Binding-site contacts:
Ligand atom O1A contacts residue ILE364 of chain 1.B at 3.2 Å.
Ligand atom O1P contacts residue TYR190 of chain 1.B at 3.4 Å (h-bond).
Ligand atom P contacts residue LYS259 of chain 1.B at 3.9 Å.
Ligand atom O2P contacts residue LYS259 of chain 1.B at 2.7 Å (salt-bridge).
Ligand atom O4 contacts residue HIS450 of chain 1.A at 2.7 Å (h-bond).
Ligand atom O1P contacts residue ARG286 of chain 1.B at 2.8 Å (salt-bridge).
Ligand atom C1 contacts residue SER127 of chain 1.B at 3.6 Å.
Ligand atom O1P contacts residue GLY257 of chain 1.B at 3.7 Å.
Ligand atom C2 contacts residue ASN186 of chain 1.B at 3.6 Å.
Ligand atom O1A contacts residue SER127 of chain 1.B at 3.0 Å (h-bond).
Ligand atom O3P contacts residue HIS450 of chain 1.A at 3.4 Å.
Ligand atom O1P contacts residue ARG444 of chain 1.A at 2.5 Å (salt-bridge).
Ligand atom P contacts residue ARG444 of chain 1.A at 3.3 Å.
Ligand atom O2 contacts residue LYS182 of chain 1.B at 2.9 Å (salt-bridge).
Ligand atom O6 contacts residue TYR190 of chain 1.B at 3.5 Å.
Ligand atom O1 contacts residue ILE364 of chain 1.B at 3.6 Å.
Ligand atom C1 contacts residue ILE364 of chain 1.B at 3.6 Å (hydrophobic).
Ligand atom C5 contacts residue GLU189 of chain 1.B at 3.7 Å.
Ligand atom O5 contacts residue ASN186 of chain 1.B at 3.9 Å.
Ligand atom O2 contacts residue ASN101 of chain 1.B at 3.6 Å.
Ligand atom O1A contacts residue GLU189 of chain 1.B at 3.5 Å (salt-bridge).
Ligand atom O5 contacts residue GLU189 of chain 1.B at 2.5 Å (salt-bridge).
Ligand atom O1A contacts residue LYS182 of chain 1.B at 3.3 Å (salt-bridge).
Ligand atom O2P contacts residue TYR190 of chain 1.B at 2.5 Å (h-bond).
Ligand atom P contacts residue TYR190 of chain 1.B at 3.3 Å.
Ligand atom C6 contacts residue ASN186 of chain 1.B at 4.0 Å.
Ligand atom O1 contacts residue GLY128 of chain 1.B at 3.0 Å (h-bond).
Ligand atom C4 contacts residue HIS450 of chain 1.A at 4.0 Å.
Ligand atom C1 contacts residue LYS182 of chain 1.B at 3.2 Å.
Ligand atom O1A contacts residue HIS185 of chain 1.B at 3.2 Å.
Ligand atom O1A contacts residue ASN186 of chain 1.B at 3.5 Å (h-bond).
Ligand atom O1 contacts residue SER127 of chain 1.B at 3.5 Å.
Ligand atom C2 contacts residue LYS182 of chain 1.B at 3.3 Å.
Ligand atom O2 contacts residue VAL126 of chain 1.B at 3.9 Å.
Ligand atom O2P contacts residue GLN258 of chain 1.B at 3.6 Å.
Ligand atom O1 contacts residue LYS182 of chain 1.B at 3.7 Å.
Ligand atom O3P contacts residue ARG444 of chain 1.A at 2.7 Å (salt-bridge).
Ligand atom O3P contacts residue LYS259 of chain 1.B at 3.3 Å.
Ligand atom O1 contacts residue GLY129 of chain 1.B at 3.6 Å (h-bond).
Ligand atom O5 contacts residue PHE447 of chain 1.A at 3.8 Å.

The protein below binds the small molecule below.
Small molecule (SMILES): O=C(O)[C@H](O)[C@@H](O)[C@H](O)[C@H](O)COP(=O)(O)O

Sequence of chain 1.B:
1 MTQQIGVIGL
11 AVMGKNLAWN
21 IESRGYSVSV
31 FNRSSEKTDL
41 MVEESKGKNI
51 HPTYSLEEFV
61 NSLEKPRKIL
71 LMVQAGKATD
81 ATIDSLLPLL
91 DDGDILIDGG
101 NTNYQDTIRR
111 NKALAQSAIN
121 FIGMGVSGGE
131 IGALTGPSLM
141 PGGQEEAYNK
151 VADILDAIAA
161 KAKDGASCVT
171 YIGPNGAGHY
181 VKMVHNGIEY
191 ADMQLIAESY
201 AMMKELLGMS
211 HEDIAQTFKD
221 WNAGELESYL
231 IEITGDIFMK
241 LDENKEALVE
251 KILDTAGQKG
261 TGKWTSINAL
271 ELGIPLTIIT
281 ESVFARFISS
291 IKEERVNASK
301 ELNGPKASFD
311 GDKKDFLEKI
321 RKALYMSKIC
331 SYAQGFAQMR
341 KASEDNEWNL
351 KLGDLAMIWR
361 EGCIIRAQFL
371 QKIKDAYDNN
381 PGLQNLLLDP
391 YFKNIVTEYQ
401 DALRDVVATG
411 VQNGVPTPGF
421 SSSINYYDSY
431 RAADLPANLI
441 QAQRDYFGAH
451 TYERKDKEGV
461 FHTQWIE

Sequence of chain 1.A:
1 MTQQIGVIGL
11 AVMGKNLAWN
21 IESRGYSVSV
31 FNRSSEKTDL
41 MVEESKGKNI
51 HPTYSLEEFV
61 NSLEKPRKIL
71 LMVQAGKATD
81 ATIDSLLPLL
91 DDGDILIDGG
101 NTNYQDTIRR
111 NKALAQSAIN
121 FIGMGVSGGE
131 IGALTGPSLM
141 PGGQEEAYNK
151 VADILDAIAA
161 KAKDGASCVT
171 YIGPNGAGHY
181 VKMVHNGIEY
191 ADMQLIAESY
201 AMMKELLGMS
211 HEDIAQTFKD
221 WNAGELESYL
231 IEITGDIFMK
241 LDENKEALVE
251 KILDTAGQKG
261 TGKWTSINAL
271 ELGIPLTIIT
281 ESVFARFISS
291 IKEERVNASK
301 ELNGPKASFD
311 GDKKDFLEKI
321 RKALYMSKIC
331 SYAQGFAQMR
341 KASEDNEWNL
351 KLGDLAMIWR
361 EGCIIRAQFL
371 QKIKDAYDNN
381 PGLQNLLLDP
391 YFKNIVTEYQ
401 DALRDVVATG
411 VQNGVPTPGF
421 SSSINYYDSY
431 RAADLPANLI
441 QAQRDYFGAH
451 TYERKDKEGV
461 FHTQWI